Sequence of chain 1.A:
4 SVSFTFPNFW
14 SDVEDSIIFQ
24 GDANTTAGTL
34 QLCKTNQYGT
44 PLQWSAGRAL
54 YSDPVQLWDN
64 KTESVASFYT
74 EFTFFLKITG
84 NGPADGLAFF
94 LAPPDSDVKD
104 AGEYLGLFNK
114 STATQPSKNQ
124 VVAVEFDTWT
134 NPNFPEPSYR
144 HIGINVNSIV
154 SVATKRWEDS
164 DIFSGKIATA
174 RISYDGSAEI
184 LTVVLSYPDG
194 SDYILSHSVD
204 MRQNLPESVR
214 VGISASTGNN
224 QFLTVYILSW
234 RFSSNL

This protein binds this small molecule.
Small molecule (SMILES): CO[C@@H]1O[C@H](CO)[C@H](O)[C@H](O[C@H]2O[C@H](CO)[C@H](O)[C@H](O)[C@H]2O)[C@H]1O

Binding-site contacts:
Ligand atom O6 contacts residue ASN222 of chain 1.A at 3.0 Å (h-bond).
Ligand atom C3 contacts residue ASN222 of chain 1.A at 3.5 Å.
Ligand atom O4 contacts residue GLY221 of chain 1.A at 3.2 Å.
Ligand atom O4 contacts residue ALA87 of chain 1.A at 3.6 Å.
Ligand atom O6 contacts residue ALA87 of chain 1.A at 3.7 Å.
Ligand atom C1 contacts residue ASN222 of chain 1.A at 3.9 Å.
Ligand atom C4 contacts residue ASP88 of chain 1.A at 3.6 Å.
Ligand atom O4 contacts residue ASP88 of chain 1.A at 2.6 Å (salt-bridge).
Ligand atom C6 contacts residue ALA87 of chain 1.A at 3.9 Å (hydrophobic).
Ligand atom C2 contacts residue TRP47 of chain 1.A at 3.6 Å (hydrophobic).
Ligand atom C3 contacts residue ASP88 of chain 1.A at 3.7 Å.
Ligand atom C4 contacts residue TRP132 of chain 1.A at 3.8 Å (hydrophobic).
Ligand atom C2 contacts residue ASN222 of chain 1.A at 4.0 Å.
Ligand atom C6 contacts residue ASN222 of chain 1.A at 4.0 Å.
Ligand atom O4 contacts residue ASN222 of chain 1.A at 4.0 Å.
Ligand atom O2 contacts residue ASN134 of chain 1.A at 4.2 Å.
Ligand atom C1 contacts residue TRP47 of chain 1.A at 4.0 Å (hydrophobic).
Ligand atom O3 contacts residue ASP88 of chain 1.A at 2.7 Å (salt-bridge).
Ligand atom C4 contacts residue ALA87 of chain 1.A at 3.9 Å (hydrophobic).
Ligand atom O3 contacts residue ASN134 of chain 1.A at 3.0 Å (h-bond).
Ligand atom O6 contacts residue ASN223 of chain 1.A at 2.7 Å (h-bond).
Ligand atom C1 contacts residue ASN222 of chain 1.A at 4.0 Å.
Ligand atom O5 contacts residue ASN222 of chain 1.A at 3.3 Å (h-bond).
Ligand atom O3 contacts residue GLY105 of chain 1.A at 3.9 Å.
Ligand atom O3 contacts residue ASN222 of chain 1.A at 4.3 Å.
Ligand atom O6 contacts residue GLY221 of chain 1.A at 3.6 Å.
Ligand atom C5 contacts residue ASN222 of chain 1.A at 4.2 Å.
Ligand atom C3 contacts residue TRP132 of chain 1.A at 3.9 Å (hydrophobic).
Ligand atom O2 contacts residue TRP47 of chain 1.A at 3.5 Å.
Ligand atom C2 contacts residue GLU106 of chain 1.A at 3.7 Å.
Ligand atom O2 contacts residue GLU106 of chain 1.A at 2.9 Å (salt-bridge).
Ligand atom O2 contacts residue ASN222 of chain 1.A at 3.9 Å.
Ligand atom C5 contacts residue TRP132 of chain 1.A at 3.8 Å (hydrophobic).
Ligand atom C3 contacts residue GLU106 of chain 1.A at 4.0 Å.
Ligand atom C6 contacts residue TRP132 of chain 1.A at 4.0 Å (hydrophobic).
Ligand atom C6 contacts residue ASN223 of chain 1.A at 3.5 Å.
Ligand atom O5 contacts residue GLY221 of chain 1.A at 4.2 Å.
Ligand atom C3 contacts residue ASN134 of chain 1.A at 3.5 Å.
Ligand atom O3 contacts residue GLU106 of chain 1.A at 3.1 Å (salt-bridge).
Ligand atom O3 contacts residue TRP132 of chain 1.A at 4.2 Å.